Binding-site contacts:
Ligand atom N7 contacts residue CYS4958 of chain 1.A at 3.4 Å.
Ligand atom C8 contacts residue MET4954 of chain 1.A at 3.1 Å (hydrophobic).
Ligand atom C6 contacts residue PHE4959 of chain 1.A at 3.8 Å (hydrophobic).
Ligand atom N7 contacts residue THR4979 of chain 1.A at 3.9 Å.
Ligand atom N1 contacts residue THR4979 of chain 1.A at 3.8 Å.
Ligand atom O2' contacts residue PHE4975 of chain 1.A at 3.7 Å.
Ligand atom N3 contacts residue MET4954 of chain 1.A at 4.3 Å.
Ligand atom O5' contacts residue LYS4214 of chain 1.A at 3.5 Å (salt-bridge).
Ligand atom C8 contacts residue LYS4957 of chain 1.A at 3.5 Å.
Ligand atom C8 contacts residue THR4979 of chain 1.A at 4.1 Å.
Ligand atom C1' contacts residue MET4954 of chain 1.A at 3.7 Å (hydrophobic).
Ligand atom C4 contacts residue MET4954 of chain 1.A at 3.8 Å (hydrophobic).
Ligand atom C6 contacts residue THR4979 of chain 1.A at 4.3 Å.
Ligand atom O2' contacts residue THR4979 of chain 1.A at 4.2 Å.
Ligand atom C2 contacts residue THR4979 of chain 1.A at 3.8 Å.
Ligand atom C4 contacts residue THR4979 of chain 1.A at 4.0 Å.
Ligand atom C6 contacts residue HIS4983 of chain 1.A at 3.4 Å.
Ligand atom C6 contacts residue CYS4958 of chain 1.A at 4.2 Å (hydrophobic).
Ligand atom N6 contacts residue PHE4959 of chain 1.A at 3.4 Å (h-bond).
Ligand atom O4' contacts residue MET4954 of chain 1.A at 3.7 Å.
Ligand atom O2' contacts residue MET4954 of chain 1.A at 4.2 Å.
Ligand atom N1 contacts residue HIS4983 of chain 1.A at 3.1 Å (h-bond).
Ligand atom C8 contacts residue PHE4959 of chain 1.A at 4.0 Å (hydrophobic).
Ligand atom C2 contacts residue LEU4985 of chain 1.A at 3.9 Å (hydrophobic).
Ligand atom N6 contacts residue ILE4960 of chain 1.A at 3.6 Å.
Ligand atom C8 contacts residue PHE4975 of chain 1.A at 4.3 Å (hydrophobic).
Ligand atom N1 contacts residue ASN4984 of chain 1.A at 3.9 Å.
Ligand atom C5 contacts residue THR4979 of chain 1.A at 4.0 Å.
Ligand atom N3 contacts residue THR4979 of chain 1.A at 4.3 Å.
Ligand atom C8 contacts residue CYS4958 of chain 1.A at 4.2 Å (hydrophobic).
Ligand atom N6 contacts residue HIS4983 of chain 1.A at 2.8 Å (h-bond).
Ligand atom C5 contacts residue PHE4959 of chain 1.A at 3.7 Å (hydrophobic).
Ligand atom C5 contacts residue MET4954 of chain 1.A at 4.0 Å (hydrophobic).
Ligand atom N6 contacts residue CYS4958 of chain 1.A at 3.3 Å (h-bond).
Ligand atom N9 contacts residue MET4954 of chain 1.A at 3.6 Å.
Ligand atom N1 contacts residue LEU4985 of chain 1.A at 3.6 Å.
Ligand atom C2 contacts residue ASN4984 of chain 1.A at 3.6 Å.
Ligand atom N7 contacts residue MET4954 of chain 1.A at 4.1 Å.
Ligand atom N7 contacts residue PHE4959 of chain 1.A at 3.0 Å (h-bond).
Ligand atom N7 contacts residue LYS4957 of chain 1.A at 3.6 Å (salt-bridge).

Sequence of chain 1.A:
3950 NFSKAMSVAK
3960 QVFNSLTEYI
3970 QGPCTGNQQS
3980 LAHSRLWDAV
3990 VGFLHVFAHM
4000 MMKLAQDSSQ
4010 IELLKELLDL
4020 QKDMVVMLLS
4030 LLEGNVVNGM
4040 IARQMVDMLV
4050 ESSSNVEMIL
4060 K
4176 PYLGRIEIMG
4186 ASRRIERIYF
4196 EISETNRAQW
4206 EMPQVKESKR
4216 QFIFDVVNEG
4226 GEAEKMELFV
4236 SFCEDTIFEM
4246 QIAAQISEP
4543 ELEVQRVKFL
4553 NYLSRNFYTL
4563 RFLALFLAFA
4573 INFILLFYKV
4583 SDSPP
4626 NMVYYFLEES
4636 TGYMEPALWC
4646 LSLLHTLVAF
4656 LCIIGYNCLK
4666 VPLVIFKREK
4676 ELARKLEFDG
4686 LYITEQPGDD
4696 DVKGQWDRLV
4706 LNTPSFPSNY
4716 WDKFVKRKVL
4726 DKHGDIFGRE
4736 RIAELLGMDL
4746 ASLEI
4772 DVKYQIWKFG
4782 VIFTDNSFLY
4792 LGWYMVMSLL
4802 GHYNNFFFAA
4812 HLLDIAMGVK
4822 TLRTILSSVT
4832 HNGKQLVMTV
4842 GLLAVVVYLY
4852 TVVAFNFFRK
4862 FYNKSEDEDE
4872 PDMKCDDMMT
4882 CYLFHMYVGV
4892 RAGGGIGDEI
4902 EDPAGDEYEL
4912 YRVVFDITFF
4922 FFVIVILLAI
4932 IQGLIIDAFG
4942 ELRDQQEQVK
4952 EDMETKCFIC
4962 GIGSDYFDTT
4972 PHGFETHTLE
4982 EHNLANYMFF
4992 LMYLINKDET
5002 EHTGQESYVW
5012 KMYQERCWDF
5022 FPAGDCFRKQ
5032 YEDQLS

A small-molecule ligand and the protein it binds are described below.
Small molecule (SMILES): Nc1ncnc2c1ncn2[C@@H]1O[C@H](CO)[C@@H](O)[C@H]1O